The small molecule below binds the protein below.
Small molecule (SMILES): OC[C@H]1O[C@H](O[C@H]2O[C@H](CO)[C@@H](O)[C@H](O)[C@H]2O)[C@H](O)[C@@H](O)[C@@H]1O

Binding-site contacts:
Ligand atom C4 contacts residue GLU4 of chain 1.B at 3.8 Å.
Ligand atom O4 contacts residue MET3 of chain 1.B at 2.9 Å.
Ligand atom O3 contacts residue GLU32 of chain 1.B at 3.7 Å.
Ligand atom C6 contacts residue MET3 of chain 1.B at 4.5 Å (hydrophobic).
Ligand atom C4 contacts residue MET3 of chain 1.B at 4.2 Å (hydrophobic).
Ligand atom O2 contacts residue GLU4 of chain 1.B at 4.1 Å.
Ligand atom C2 contacts residue GLU4 of chain 1.B at 3.4 Å.
Ligand atom C3 contacts residue GLU4 of chain 1.B at 3.7 Å.
Ligand atom O3 contacts residue GLU4 of chain 1.B at 2.9 Å (salt-bridge).
Ligand atom O4 contacts residue GLU4 of chain 1.B at 3.2 Å (salt-bridge).

Sequence of chain 1.B:
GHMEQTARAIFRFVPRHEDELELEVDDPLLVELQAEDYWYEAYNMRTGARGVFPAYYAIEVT